Sequence of chain 1.B:
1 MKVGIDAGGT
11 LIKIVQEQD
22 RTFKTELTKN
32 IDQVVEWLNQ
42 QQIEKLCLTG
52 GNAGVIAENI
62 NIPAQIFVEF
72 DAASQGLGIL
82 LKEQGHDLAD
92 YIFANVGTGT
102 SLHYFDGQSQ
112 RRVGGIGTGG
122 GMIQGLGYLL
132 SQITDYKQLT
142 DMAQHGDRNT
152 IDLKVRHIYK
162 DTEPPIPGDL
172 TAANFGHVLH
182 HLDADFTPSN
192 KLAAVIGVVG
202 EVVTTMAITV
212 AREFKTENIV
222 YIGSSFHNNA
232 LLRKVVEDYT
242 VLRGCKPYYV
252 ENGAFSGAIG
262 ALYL

Sequence of chain 1.A:
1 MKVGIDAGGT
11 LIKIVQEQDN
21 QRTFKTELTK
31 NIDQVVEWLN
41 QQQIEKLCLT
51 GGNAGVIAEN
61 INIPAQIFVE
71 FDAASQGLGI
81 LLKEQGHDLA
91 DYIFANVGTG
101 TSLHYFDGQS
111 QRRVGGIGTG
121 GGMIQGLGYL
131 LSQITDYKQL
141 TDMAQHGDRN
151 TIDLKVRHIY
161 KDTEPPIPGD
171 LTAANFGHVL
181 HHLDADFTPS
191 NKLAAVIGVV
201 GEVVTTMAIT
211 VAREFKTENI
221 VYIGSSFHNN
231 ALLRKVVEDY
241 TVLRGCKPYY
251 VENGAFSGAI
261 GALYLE

Binding-site contacts:
Ligand atom C26 contacts residue ASP170 of chain 1.A at 3.5 Å.
Ligand atom N19 contacts residue THR172 of chain 1.A at 2.8 Å (h-bond).
Ligand atom C17 contacts residue THR172 of chain 1.A at 3.5 Å.
Ligand atom C09 contacts residue VAL156 of chain 1.A at 3.8 Å (hydrophobic).
Ligand atom C15 contacts residue ARG113 of chain 1.B at 3.9 Å.
Ligand atom C23 contacts residue TYR240 of chain 1.A at 3.7 Å (hydrophobic).
Ligand atom C15 contacts residue ALA173 of chain 1.A at 3.9 Å (hydrophobic).
Ligand atom O13 contacts residue THR101 of chain 1.B at 3.5 Å (h-bond).
Ligand atom C23 contacts residue GLU202 of chain 1.A at 3.6 Å.
Ligand atom C22 contacts residue THR172 of chain 1.A at 3.7 Å.
Ligand atom C16 contacts residue ILE167 of chain 1.A at 3.9 Å (hydrophobic).
Ligand atom C20 contacts residue GLY116 of chain 1.B at 3.9 Å.
Ligand atom O18 contacts residue ILE117 of chain 1.B at 4.0 Å.
Ligand atom C15 contacts residue THR101 of chain 1.B at 3.6 Å.
Ligand atom O25 contacts residue GLU202 of chain 1.A at 3.8 Å.
Ligand atom C26 contacts residue THR172 of chain 1.A at 3.9 Å.
Ligand atom O18 contacts residue ARG113 of chain 1.B at 2.8 Å (salt-bridge).
Ligand atom C24 contacts residue THR172 of chain 1.A at 3.6 Å.
Ligand atom N14 contacts residue ALA173 of chain 1.A at 3.6 Å.
Ligand atom C20 contacts residue TYR240 of chain 1.A at 3.5 Å (hydrophobic).
Ligand atom O25 contacts residue THR172 of chain 1.A at 3.4 Å (h-bond).
Ligand atom C12 contacts residue THR101 of chain 1.B at 3.9 Å.
Ligand atom C17 contacts residue GLY116 of chain 1.B at 4.0 Å.
Ligand atom N14 contacts residue THR101 of chain 1.B at 3.9 Å.
Ligand atom C08 contacts residue PHE71 of chain 1.B at 3.4 Å (hydrophobic).
Ligand atom C16 contacts residue ARG113 of chain 1.B at 3.9 Å.
Ligand atom O13 contacts residue ARG113 of chain 1.B at 2.9 Å (salt-bridge).
Ligand atom C20 contacts residue THR172 of chain 1.A at 3.9 Å.
Ligand atom O13 contacts residue SER102 of chain 1.B at 3.3 Å.
Ligand atom C16 contacts residue THR172 of chain 1.A at 3.2 Å.
Ligand atom C21 contacts residue TYR240 of chain 1.A at 3.2 Å (hydrophobic).
Ligand atom C12 contacts residue ARG113 of chain 1.B at 3.9 Å.
Ligand atom C22 contacts residue GLU202 of chain 1.A at 3.5 Å.
Ligand atom O11 contacts residue GLY100 of chain 1.B at 3.9 Å.
Ligand atom O18 contacts residue GLY116 of chain 1.B at 3.5 Å.
Ligand atom C06 contacts residue GLU70 of chain 1.B at 3.3 Å.
Ligand atom C24 contacts residue LEU171 of chain 1.A at 3.6 Å (hydrophobic).
Ligand atom C17 contacts residue ARG113 of chain 1.B at 3.8 Å.
Ligand atom C15 contacts residue ILE117 of chain 1.B at 3.6 Å (hydrophobic).
Ligand atom C24 contacts residue TYR240 of chain 1.A at 3.7 Å (hydrophobic).

A small-molecule ligand and the protein it binds are described below.
Small molecule (SMILES): COCCCCCNC(=O)CCNC(=O)[C@H](O)C(C)(C)C